Sequence of chain 1.A:
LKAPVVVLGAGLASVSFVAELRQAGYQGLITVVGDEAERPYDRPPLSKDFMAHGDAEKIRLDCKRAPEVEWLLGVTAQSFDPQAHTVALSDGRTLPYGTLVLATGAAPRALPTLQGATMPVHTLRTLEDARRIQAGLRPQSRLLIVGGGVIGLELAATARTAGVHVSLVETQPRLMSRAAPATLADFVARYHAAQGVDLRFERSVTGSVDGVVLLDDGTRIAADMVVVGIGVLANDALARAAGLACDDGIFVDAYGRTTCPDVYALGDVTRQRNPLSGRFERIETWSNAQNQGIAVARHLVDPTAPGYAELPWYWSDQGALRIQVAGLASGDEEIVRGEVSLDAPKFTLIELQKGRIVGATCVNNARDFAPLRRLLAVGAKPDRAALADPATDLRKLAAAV

The protein below binds the small molecule below.
Small molecule (SMILES): Nc1ncnc2c1ncn2[C@@H]1O[C@H](CO[P](=O)(O)O[P](=O)(O)OC[C@H]2O[C@@H](O)[C@H](O)[C@@H]2O)[C@@H](O)[C@H]1O

Binding-site contacts:
Ligand atom N3 contacts residue THR176 of chain 1.A at 3.6 Å (h-bond).
Ligand atom O1D contacts residue FAD1 of chain 1.B at 2.9 Å.
Ligand atom N1 contacts residue THR176 of chain 1.A at 3.3 Å.
Ligand atom C3D contacts residue ARG183 of chain 1.A at 3.3 Å.
Ligand atom O1B contacts residue ILE156 of chain 1.A at 3.1 Å (h-bond).
Ligand atom O1B contacts residue VAL155 of chain 1.A at 3.4 Å (h-bond).
Ligand atom O1D contacts residue GLU289 of chain 1.A at 3.5 Å (salt-bridge).
Ligand atom O3' contacts residue GLU175 of chain 1.A at 2.7 Å (salt-bridge).
Ligand atom O3D contacts residue ARG183 of chain 1.A at 3.1 Å (salt-bridge).
Ligand atom C3D contacts residue GLU289 of chain 1.A at 3.3 Å.
Ligand atom O3A contacts residue GLY236 of chain 1.A at 3.4 Å (h-bond).
Ligand atom C3' contacts residue GLU175 of chain 1.A at 3.5 Å.
Ligand atom O5' contacts residue GLY154 of chain 1.A at 3.2 Å.
Ligand atom O2B contacts residue ILE235 of chain 1.A at 3.5 Å (h-bond).
Ligand atom O3D contacts residue GLU289 of chain 1.A at 2.6 Å (salt-bridge).
Ligand atom O1A contacts residue VAL155 of chain 1.A at 3.5 Å (h-bond).
Ligand atom O2' contacts residue GLU175 of chain 1.A at 2.4 Å (salt-bridge).
Ligand atom O4D contacts residue ILE156 of chain 1.A at 3.5 Å.
Ligand atom C2' contacts residue GLU175 of chain 1.A at 3.3 Å.
Ligand atom O1A contacts residue ARG183 of chain 1.A at 3.0 Å (salt-bridge).
Ligand atom O2B contacts residue GLY234 of chain 1.A at 3.2 Å.
Ligand atom C2D contacts residue VAL155 of chain 1.A at 3.0 Å (hydrophobic).
Ligand atom C2 contacts residue THR176 of chain 1.A at 3.5 Å.
Ligand atom O4' contacts residue GLY152 of chain 1.A at 3.5 Å.
Ligand atom O2D contacts residue ARG183 of chain 1.A at 3.2 Å (salt-bridge).
Ligand atom O2D contacts residue VAL155 of chain 1.A at 2.7 Å.
Ligand atom C2 contacts residue VAL174 of chain 1.A at 3.5 Å (hydrophobic).
Ligand atom O2A contacts residue ARG183 of chain 1.A at 3.1 Å (salt-bridge).
Ligand atom O2' contacts residue GLN177 of chain 1.A at 3.4 Å.
Ligand atom C2 contacts residue VAL151 of chain 1.A at 3.6 Å (hydrophobic).
Ligand atom C1' contacts residue GLU175 of chain 1.A at 3.3 Å.
Ligand atom C5 contacts residue ILE235 of chain 1.A at 3.6 Å (hydrophobic).
Ligand atom N1 contacts residue VAL151 of chain 1.A at 3.6 Å.
Ligand atom N6 contacts residue LEU116 of chain 1.A at 3.5 Å.
Ligand atom O5D contacts residue ILE156 of chain 1.A at 3.5 Å.
Ligand atom C6 contacts residue THR176 of chain 1.A at 3.5 Å.
Ligand atom C5D contacts residue VAL237 of chain 1.A at 3.6 Å (hydrophobic).
Ligand atom N7 contacts residue ARG114 of chain 1.A at 3.4 Å (salt-bridge).
Ligand atom C5' contacts residue GLY234 of chain 1.A at 3.5 Å.
Ligand atom O2B contacts residue GLY236 of chain 1.A at 3.0 Å (h-bond).